Sequence of chain 1.A:
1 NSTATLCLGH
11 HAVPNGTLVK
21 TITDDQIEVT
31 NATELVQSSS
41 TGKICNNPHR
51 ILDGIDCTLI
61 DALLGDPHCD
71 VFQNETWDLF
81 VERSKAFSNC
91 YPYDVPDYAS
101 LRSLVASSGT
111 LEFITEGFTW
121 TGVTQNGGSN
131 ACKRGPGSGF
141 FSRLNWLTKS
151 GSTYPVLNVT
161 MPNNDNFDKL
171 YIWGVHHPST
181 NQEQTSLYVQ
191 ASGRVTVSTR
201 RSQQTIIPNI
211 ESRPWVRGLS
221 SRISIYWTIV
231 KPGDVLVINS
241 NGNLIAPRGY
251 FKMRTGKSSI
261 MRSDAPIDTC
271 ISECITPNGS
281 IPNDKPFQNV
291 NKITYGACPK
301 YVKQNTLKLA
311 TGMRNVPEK

The small molecule below binds the protein below.
Small molecule (SMILES): CC(=O)N[C@@H]1[C@@H](O)[C@H](O)[C@@H](CO)O[C@H]1O

Binding-site contacts:
Ligand atom C3 contacts residue ASN74 of chain 1.A at 3.8 Å.
Ligand atom C1 contacts residue PHE113 of chain 1.A at 3.8 Å (hydrophobic).
Ligand atom O5 contacts residue PHE113 of chain 1.A at 4.1 Å.
Ligand atom N2 contacts residue ASN74 of chain 1.A at 2.9 Å (h-bond).
Ligand atom C7 contacts residue ASN74 of chain 1.A at 3.2 Å.
Ligand atom C3 contacts residue PHE113 of chain 1.A at 4.2 Å (hydrophobic).
Ligand atom C6 contacts residue ILE114 of chain 1.A at 4.5 Å (hydrophobic).
Ligand atom C8 contacts residue ASN74 of chain 1.A at 4.2 Å.
Ligand atom C4 contacts residue PHE113 of chain 1.A at 4.5 Å (hydrophobic).
Ligand atom O6 contacts residue ILE114 of chain 1.A at 4.2 Å.
Ligand atom C2 contacts residue PHE113 of chain 1.A at 4.5 Å (hydrophobic).
Ligand atom O5 contacts residue ASN74 of chain 1.A at 2.4 Å (h-bond).
Ligand atom C8 contacts residue GLN73 of chain 1.A at 3.5 Å.
Ligand atom O7 contacts residue ASN74 of chain 1.A at 3.2 Å (h-bond).
Ligand atom C5 contacts residue ASN74 of chain 1.A at 3.7 Å.
Ligand atom C1 contacts residue ASN74 of chain 1.A at 1.4 Å.
Ligand atom C5 contacts residue PHE113 of chain 1.A at 3.8 Å (hydrophobic).
Ligand atom C4 contacts residue ASN74 of chain 1.A at 4.2 Å.
Ligand atom O5 contacts residue GLU112 of chain 1.A at 4.5 Å.
Ligand atom C2 contacts residue ASN74 of chain 1.A at 2.5 Å.